Binding-site contacts:
Ligand atom C17 contacts residue GLN237 of chain 1.B at 3.4 Å.
Ligand atom C13 contacts residue PHE197 of chain 1.B at 3.5 Å (hydrophobic).
Ligand atom C17 contacts residue GLN247 of chain 1.B at 3.6 Å.
Ligand atom N12 contacts residue PHE197 of chain 1.B at 3.7 Å.
Ligand atom C17 contacts residue GLN246 of chain 1.B at 3.2 Å.
Ligand atom C15 contacts residue GLN247 of chain 1.B at 3.5 Å.
Ligand atom O11 contacts residue ALA337 of chain 1.B at 3.4 Å.
Ligand atom C18 contacts residue GLN246 of chain 1.B at 3.5 Å.
Ligand atom O11 contacts residue PHE52 of chain 1.B at 3.6 Å.
Ligand atom C31 contacts residue PLP1 of chain 1.G at 3.4 Å.
Ligand atom C25 contacts residue GLN246 of chain 1.B at 3.6 Å.
Ligand atom O5 contacts residue VAL178 of chain 1.A at 2.9 Å (h-bond).
Ligand atom C26 contacts residue TYR196 of chain 1.B at 3.6 Å (hydrophobic).
Ligand atom C34 contacts residue VAL178 of chain 1.A at 3.5 Å (hydrophobic).
Ligand atom C19 contacts residue GLN246 of chain 1.B at 3.1 Å.
Ligand atom C6 contacts residue VAL178 of chain 1.A at 3.7 Å (hydrophobic).
Ligand atom C32 contacts residue TYR230 of chain 1.B at 3.6 Å (hydrophobic).
Ligand atom C34 contacts residue TYR93 of chain 1.A at 3.6 Å (hydrophobic).
Ligand atom C31 contacts residue LYS225 of chain 1.B at 3.4 Å.
Ligand atom C25 contacts residue TYR196 of chain 1.B at 3.1 Å (hydrophobic).
Ligand atom C26 contacts residue GLN246 of chain 1.B at 3.6 Å.
Ligand atom F16 contacts residue VAL178 of chain 1.A at 3.5 Å.
Ligand atom O14 contacts residue THR263 of chain 1.B at 2.7 Å (h-bond).
Ligand atom O5 contacts residue GLY177 of chain 1.A at 3.3 Å.
Ligand atom O10 contacts residue TYR164 of chain 1.B at 3.7 Å.
Ligand atom O14 contacts residue GLN247 of chain 1.B at 3.0 Å (h-bond).
Ligand atom C32 contacts residue PLP1 of chain 1.G at 3.4 Å.
Ligand atom O14 contacts residue PHE197 of chain 1.B at 3.4 Å.
Ligand atom O10 contacts residue PHE52 of chain 1.B at 3.3 Å.
Ligand atom N20 contacts residue GLN246 of chain 1.B at 3.2 Å (h-bond).
Ligand atom O10 contacts residue ARG166 of chain 1.B at 3.1 Å (salt-bridge).
Ligand atom C24 contacts residue PHE197 of chain 1.B at 3.6 Å (hydrophobic).
Ligand atom C6 contacts residue PHE52 of chain 1.B at 3.7 Å (hydrophobic).
Ligand atom N12 contacts residue THR263 of chain 1.B at 3.5 Å (h-bond).
Ligand atom C33 contacts residue PHE98 of chain 1.B at 3.7 Å (hydrophobic).
Ligand atom C31 contacts residue THR263 of chain 1.B at 3.7 Å.
Ligand atom C13 contacts residue THR263 of chain 1.B at 3.4 Å.
Ligand atom O10 contacts residue TYR93 of chain 1.A at 3.5 Å (h-bond).
Ligand atom C4 contacts residue VAL178 of chain 1.A at 3.6 Å (hydrophobic).
Ligand atom F16 contacts residue THR263 of chain 1.B at 3.5 Å.

Sequence of chain 1.A:
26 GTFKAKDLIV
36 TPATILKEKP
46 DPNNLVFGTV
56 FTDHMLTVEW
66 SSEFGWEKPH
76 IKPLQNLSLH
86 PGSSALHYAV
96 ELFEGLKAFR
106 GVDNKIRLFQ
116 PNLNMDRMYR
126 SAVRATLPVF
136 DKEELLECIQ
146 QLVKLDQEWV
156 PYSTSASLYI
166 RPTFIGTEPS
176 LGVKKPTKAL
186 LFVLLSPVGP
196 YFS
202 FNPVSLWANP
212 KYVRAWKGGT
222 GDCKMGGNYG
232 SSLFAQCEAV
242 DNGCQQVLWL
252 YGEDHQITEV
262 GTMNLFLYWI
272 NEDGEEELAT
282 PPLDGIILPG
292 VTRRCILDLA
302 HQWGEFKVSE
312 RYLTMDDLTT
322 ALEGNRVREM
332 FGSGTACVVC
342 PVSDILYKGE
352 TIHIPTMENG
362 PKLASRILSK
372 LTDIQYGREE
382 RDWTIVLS

The protein below binds the small molecule below.
Small molecule (SMILES): Cc1ccccc1Oc1cc(-n2c(=O)cc(S(=O)(=O)c3ccccc3)[nH]c2=O)c(F)cc1C#N

Sequence of chain 1.B:
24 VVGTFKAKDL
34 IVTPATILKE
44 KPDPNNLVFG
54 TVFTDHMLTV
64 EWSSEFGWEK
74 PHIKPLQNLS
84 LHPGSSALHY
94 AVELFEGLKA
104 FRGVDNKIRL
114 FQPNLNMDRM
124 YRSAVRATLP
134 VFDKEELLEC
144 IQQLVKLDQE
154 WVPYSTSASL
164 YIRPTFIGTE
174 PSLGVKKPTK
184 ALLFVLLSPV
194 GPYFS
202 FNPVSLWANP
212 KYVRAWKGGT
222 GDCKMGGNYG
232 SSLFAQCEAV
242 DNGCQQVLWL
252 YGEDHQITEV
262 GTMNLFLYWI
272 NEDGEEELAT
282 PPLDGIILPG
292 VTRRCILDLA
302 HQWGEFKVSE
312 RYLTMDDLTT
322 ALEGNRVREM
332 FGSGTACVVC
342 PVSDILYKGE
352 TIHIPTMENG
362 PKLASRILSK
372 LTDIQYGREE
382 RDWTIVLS